Binding-site contacts:
Ligand atom C1 contacts residue GLU300 of chain 1.B at 3.6 Å.
Ligand atom N2 contacts residue ASN301 of chain 1.B at 2.6 Å (h-bond).
Ligand atom N2 contacts residue LYS577 of chain 1.A at 3.6 Å (salt-bridge).
Ligand atom O5 contacts residue GLU300 of chain 1.B at 3.6 Å (salt-bridge).
Ligand atom C4 contacts residue GLU300 of chain 1.B at 4.5 Å.
Ligand atom C2 contacts residue GLU300 of chain 1.B at 3.4 Å.
Ligand atom C4 contacts residue ASN301 of chain 1.B at 4.3 Å.
Ligand atom O5 contacts residue ASN301 of chain 1.B at 2.4 Å (h-bond).
Ligand atom C7 contacts residue LYS577 of chain 1.A at 4.3 Å.
Ligand atom C7 contacts residue GLU300 of chain 1.B at 3.5 Å.
Ligand atom C5 contacts residue GLU300 of chain 1.B at 4.5 Å.
Ligand atom N2 contacts residue GLU300 of chain 1.B at 3.6 Å (salt-bridge).
Ligand atom O7 contacts residue GLU300 of chain 1.B at 3.2 Å (salt-bridge).
Ligand atom C8 contacts residue ASN301 of chain 1.B at 3.4 Å.
Ligand atom O7 contacts residue ASN301 of chain 1.B at 3.9 Å.
Ligand atom O6 contacts residue GLU300 of chain 1.B at 4.2 Å.
Ligand atom C3 contacts residue ASN301 of chain 1.B at 3.9 Å.
Ligand atom C5 contacts residue ASN301 of chain 1.B at 3.6 Å.
Ligand atom C1 contacts residue ASN301 of chain 1.B at 1.4 Å.
Ligand atom C2 contacts residue ASN301 of chain 1.B at 2.6 Å.
Ligand atom C8 contacts residue LYS577 of chain 1.A at 3.8 Å.
Ligand atom C7 contacts residue ASN301 of chain 1.B at 3.1 Å.

A small-molecule ligand and the protein it binds are described below.
Small molecule (SMILES): CC(=O)N[C@@H]1[C@@H](O)[C@H](O)[C@@H](CO)O[C@H]1O

Sequence of chain 1.B:
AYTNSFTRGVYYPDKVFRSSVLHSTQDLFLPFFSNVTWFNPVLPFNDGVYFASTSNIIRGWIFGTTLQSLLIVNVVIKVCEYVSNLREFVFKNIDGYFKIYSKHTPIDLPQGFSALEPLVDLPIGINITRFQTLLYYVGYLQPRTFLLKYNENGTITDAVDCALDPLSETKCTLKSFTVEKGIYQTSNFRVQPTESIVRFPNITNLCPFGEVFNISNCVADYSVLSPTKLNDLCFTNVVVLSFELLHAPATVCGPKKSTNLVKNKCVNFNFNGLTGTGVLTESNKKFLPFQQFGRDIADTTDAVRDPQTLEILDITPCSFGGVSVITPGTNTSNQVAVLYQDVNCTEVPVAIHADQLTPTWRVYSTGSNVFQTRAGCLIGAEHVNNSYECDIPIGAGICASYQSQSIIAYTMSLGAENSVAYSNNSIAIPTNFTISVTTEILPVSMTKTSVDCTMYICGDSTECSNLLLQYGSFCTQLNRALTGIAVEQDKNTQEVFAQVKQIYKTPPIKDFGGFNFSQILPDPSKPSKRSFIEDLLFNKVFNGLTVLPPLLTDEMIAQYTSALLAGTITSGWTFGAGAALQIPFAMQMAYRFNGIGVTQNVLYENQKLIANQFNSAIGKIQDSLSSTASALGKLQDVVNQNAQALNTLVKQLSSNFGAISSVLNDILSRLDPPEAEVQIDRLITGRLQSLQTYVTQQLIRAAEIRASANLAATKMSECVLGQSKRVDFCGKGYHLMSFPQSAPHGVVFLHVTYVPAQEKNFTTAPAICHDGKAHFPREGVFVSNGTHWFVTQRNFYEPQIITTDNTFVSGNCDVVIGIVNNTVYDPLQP

Sequence of chain 1.A:
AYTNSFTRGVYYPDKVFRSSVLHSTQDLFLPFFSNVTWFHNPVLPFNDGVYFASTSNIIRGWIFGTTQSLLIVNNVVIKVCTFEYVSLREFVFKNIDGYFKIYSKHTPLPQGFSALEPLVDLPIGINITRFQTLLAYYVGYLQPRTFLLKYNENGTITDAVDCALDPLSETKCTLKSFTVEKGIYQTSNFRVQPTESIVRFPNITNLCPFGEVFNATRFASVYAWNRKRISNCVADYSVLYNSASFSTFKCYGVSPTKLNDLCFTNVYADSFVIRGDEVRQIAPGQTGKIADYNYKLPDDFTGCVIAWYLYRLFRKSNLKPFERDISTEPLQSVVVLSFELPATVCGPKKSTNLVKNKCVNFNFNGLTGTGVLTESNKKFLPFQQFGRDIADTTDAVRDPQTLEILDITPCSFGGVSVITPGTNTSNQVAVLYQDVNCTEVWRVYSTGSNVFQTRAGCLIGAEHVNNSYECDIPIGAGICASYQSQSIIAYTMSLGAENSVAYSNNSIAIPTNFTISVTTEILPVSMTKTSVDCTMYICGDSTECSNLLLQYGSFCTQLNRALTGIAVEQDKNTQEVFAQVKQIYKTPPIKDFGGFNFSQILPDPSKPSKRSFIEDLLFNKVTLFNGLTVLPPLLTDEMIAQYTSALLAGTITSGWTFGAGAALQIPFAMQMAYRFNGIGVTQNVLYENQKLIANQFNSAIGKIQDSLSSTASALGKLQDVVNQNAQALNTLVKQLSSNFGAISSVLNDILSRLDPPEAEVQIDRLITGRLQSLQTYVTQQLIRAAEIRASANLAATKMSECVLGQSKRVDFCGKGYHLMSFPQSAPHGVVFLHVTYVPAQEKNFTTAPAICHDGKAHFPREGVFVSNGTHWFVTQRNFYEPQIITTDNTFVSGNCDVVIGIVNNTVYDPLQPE